This protein binds this small molecule.
Small molecule (SMILES): CC(=O)N[C@@H]1[C@@H](O)[C@H](O)[C@@H](CO)O[C@H]1O

Binding-site contacts:
Ligand atom C6 contacts residue TYR561 of chain 1.J at 3.6 Å (hydrophobic).
Ligand atom C8 contacts residue SER580 of chain 1.J at 4.0 Å.
Ligand atom C4 contacts residue ASN558 of chain 1.J at 4.2 Å.
Ligand atom O7 contacts residue ASN558 of chain 1.J at 3.2 Å (h-bond).
Ligand atom O5 contacts residue ASN558 of chain 1.J at 2.4 Å (h-bond).
Ligand atom C1 contacts residue ASN558 of chain 1.J at 1.4 Å.
Ligand atom C2 contacts residue ASN579 of chain 1.J at 4.0 Å.
Ligand atom C3 contacts residue ILE582 of chain 1.J at 4.4 Å (hydrophobic).
Ligand atom C7 contacts residue LEU557 of chain 1.J at 4.4 Å (hydrophobic).
Ligand atom O6 contacts residue TYR561 of chain 1.J at 3.5 Å.
Ligand atom C5 contacts residue ASN558 of chain 1.J at 3.7 Å.
Ligand atom C3 contacts residue ASN579 of chain 1.J at 4.1 Å.
Ligand atom N2 contacts residue ASN558 of chain 1.J at 3.0 Å (h-bond).
Ligand atom O5 contacts residue SER537 of chain 1.J at 4.4 Å.
Ligand atom O4 contacts residue ILE582 of chain 1.J at 4.2 Å.
Ligand atom C3 contacts residue ASN558 of chain 1.J at 3.8 Å.
Ligand atom C8 contacts residue ASN579 of chain 1.J at 3.9 Å.
Ligand atom C5 contacts residue TYR561 of chain 1.J at 3.8 Å (hydrophobic).
Ligand atom N2 contacts residue ASN579 of chain 1.J at 3.3 Å (h-bond).
Ligand atom C2 contacts residue ASN558 of chain 1.J at 2.5 Å.
Ligand atom C1 contacts residue SER560 of chain 1.J at 4.2 Å.
Ligand atom O3 contacts residue ASN579 of chain 1.J at 4.1 Å.
Ligand atom C1 contacts residue ASN579 of chain 1.J at 4.0 Å.
Ligand atom C8 contacts residue LEU557 of chain 1.J at 4.0 Å (hydrophobic).
Ligand atom C7 contacts residue ASN558 of chain 1.J at 3.3 Å.
Ligand atom C7 contacts residue ASN579 of chain 1.J at 4.1 Å.

Sequence of chain 1.J:
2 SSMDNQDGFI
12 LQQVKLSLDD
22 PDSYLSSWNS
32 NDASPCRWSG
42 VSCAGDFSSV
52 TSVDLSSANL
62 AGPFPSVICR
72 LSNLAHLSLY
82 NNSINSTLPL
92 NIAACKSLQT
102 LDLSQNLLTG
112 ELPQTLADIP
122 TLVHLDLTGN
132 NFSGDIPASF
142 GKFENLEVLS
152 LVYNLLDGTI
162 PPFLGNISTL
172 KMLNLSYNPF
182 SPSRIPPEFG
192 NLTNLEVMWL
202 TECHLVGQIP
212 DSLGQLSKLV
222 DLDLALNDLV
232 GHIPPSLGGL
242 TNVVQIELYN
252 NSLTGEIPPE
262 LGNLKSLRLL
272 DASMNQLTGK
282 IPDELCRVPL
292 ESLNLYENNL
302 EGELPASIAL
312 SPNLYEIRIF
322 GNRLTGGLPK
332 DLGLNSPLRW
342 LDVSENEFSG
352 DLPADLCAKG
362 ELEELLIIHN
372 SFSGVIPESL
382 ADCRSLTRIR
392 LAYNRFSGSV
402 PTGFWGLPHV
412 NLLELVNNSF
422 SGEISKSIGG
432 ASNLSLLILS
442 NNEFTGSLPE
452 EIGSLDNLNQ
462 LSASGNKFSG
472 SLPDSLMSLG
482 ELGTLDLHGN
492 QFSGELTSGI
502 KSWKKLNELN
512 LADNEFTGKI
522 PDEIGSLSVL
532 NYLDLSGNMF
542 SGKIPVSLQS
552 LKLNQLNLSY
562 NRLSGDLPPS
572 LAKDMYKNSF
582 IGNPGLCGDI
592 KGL